Binding-site contacts:
Ligand atom O6 contacts residue TRP90 of chain 1.B at 3.5 Å.
Ligand atom C2 contacts residue GLU12 of chain 1.B at 4.0 Å.
Ligand atom C4 contacts residue TRP2 of chain 1.B at 4.1 Å (hydrophobic).
Ligand atom O6 contacts residue HIS83 of chain 1.B at 2.5 Å (h-bond).
Ligand atom O3 contacts residue GLU12 of chain 1.B at 4.1 Å.
Ligand atom O5 contacts residue ASN198 of chain 1.B at 2.5 Å (h-bond).
Ligand atom O6 contacts residue TRP2 of chain 1.B at 3.9 Å.
Ligand atom C8 contacts residue GLU189 of chain 1.B at 4.0 Å.
Ligand atom N2 contacts residue GLU12 of chain 1.B at 3.1 Å (salt-bridge).
Ligand atom O7 contacts residue GLU12 of chain 1.B at 4.5 Å.
Ligand atom N2 contacts residue ASN198 of chain 1.B at 2.7 Å (h-bond).
Ligand atom C5 contacts residue ASN198 of chain 1.B at 3.7 Å.
Ligand atom C7 contacts residue ASN198 of chain 1.B at 3.2 Å.
Ligand atom C6 contacts residue HIS83 of chain 1.B at 3.8 Å.
Ligand atom C3 contacts residue GLU12 of chain 1.B at 3.8 Å.
Ligand atom C4 contacts residue ASN198 of chain 1.B at 4.3 Å.
Ligand atom C3 contacts residue ASN198 of chain 1.B at 3.8 Å.
Ligand atom C8 contacts residue GLU12 of chain 1.B at 3.4 Å.
Ligand atom C8 contacts residue ASN198 of chain 1.B at 4.3 Å.
Ligand atom C8 contacts residue TRP90 of chain 1.B at 3.5 Å (hydrophobic).
Ligand atom C7 contacts residue GLU189 of chain 1.B at 4.3 Å.
Ligand atom C6 contacts residue TRP90 of chain 1.B at 3.5 Å (hydrophobic).
Ligand atom O3 contacts residue TRP2 of chain 1.B at 3.3 Å.
Ligand atom N2 contacts residue TYR196 of chain 1.B at 3.9 Å.
Ligand atom O4 contacts residue TRP2 of chain 1.B at 3.7 Å.
Ligand atom C3 contacts residue TRP2 of chain 1.B at 4.2 Å (hydrophobic).
Ligand atom C7 contacts residue GLU12 of chain 1.B at 3.5 Å.
Ligand atom C1 contacts residue TYR196 of chain 1.B at 4.5 Å (hydrophobic).
Ligand atom C6 contacts residue TRP2 of chain 1.B at 4.0 Å (hydrophobic).
Ligand atom C1 contacts residue TRP2 of chain 1.B at 4.1 Å (hydrophobic).
Ligand atom C2 contacts residue TYR196 of chain 1.B at 3.7 Å (hydrophobic).
Ligand atom C1 contacts residue ASN198 of chain 1.B at 1.4 Å.
Ligand atom O5 contacts residue TRP2 of chain 1.B at 4.2 Å.
Ligand atom C2 contacts residue GLU189 of chain 1.B at 4.4 Å.
Ligand atom O5 contacts residue HIS83 of chain 1.B at 4.3 Å.
Ligand atom O6 contacts residue ASN198 of chain 1.B at 4.3 Å.
Ligand atom C5 contacts residue TRP2 of chain 1.B at 3.6 Å (hydrophobic).
Ligand atom N2 contacts residue GLU189 of chain 1.B at 3.6 Å (salt-bridge).
Ligand atom C2 contacts residue ASN198 of chain 1.B at 2.4 Å.
Ligand atom O7 contacts residue ASN198 of chain 1.B at 3.4 Å (h-bond).

This protein binds this small molecule.
Small molecule (SMILES): CC(=O)N[C@H]1[C@H](O[C@H]2[C@H](O)[C@@H](NC(C)=O)CO[C@@H]2CO)O[C@H](CO)[C@@H](O)[C@@H]1O

Sequence of chain 1.B:
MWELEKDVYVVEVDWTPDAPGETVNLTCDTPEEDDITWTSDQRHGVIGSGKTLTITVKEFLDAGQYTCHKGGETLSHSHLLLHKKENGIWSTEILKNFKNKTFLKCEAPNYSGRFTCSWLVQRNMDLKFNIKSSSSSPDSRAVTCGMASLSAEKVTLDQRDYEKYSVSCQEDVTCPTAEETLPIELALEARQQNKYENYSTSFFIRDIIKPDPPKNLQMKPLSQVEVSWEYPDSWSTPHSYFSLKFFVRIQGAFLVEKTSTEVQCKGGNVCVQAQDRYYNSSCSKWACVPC